A protein and the small-molecule ligand that binds it are described below.
Small molecule (SMILES): NC(=[NH2+])NCCC[C@H](N)C(=O)O

Sequence of chain 1.A:
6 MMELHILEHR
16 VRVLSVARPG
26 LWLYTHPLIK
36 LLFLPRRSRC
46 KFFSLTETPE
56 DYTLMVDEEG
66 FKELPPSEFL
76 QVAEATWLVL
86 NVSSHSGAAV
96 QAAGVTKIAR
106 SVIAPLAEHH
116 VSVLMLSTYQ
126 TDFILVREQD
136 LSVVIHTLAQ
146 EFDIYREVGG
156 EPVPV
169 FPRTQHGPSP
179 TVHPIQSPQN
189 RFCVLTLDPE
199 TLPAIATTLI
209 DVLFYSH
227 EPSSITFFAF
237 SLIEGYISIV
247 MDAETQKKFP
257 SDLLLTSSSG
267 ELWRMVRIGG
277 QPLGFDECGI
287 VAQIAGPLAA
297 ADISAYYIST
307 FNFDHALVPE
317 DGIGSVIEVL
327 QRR

Binding-site contacts:
Ligand atom CZ contacts residue LEU119 of chain 1.A at 3.8 Å (hydrophobic).
Ligand atom C contacts residue GLU283 of chain 1.A at 3.5 Å.
Ligand atom O contacts residue GLU283 of chain 1.A at 3.7 Å.
Ligand atom CB contacts residue ASP310 of chain 1.A at 3.5 Å.
Ligand atom CA contacts residue VAL118 of chain 1.A at 3.3 Å (hydrophobic).
Ligand atom O contacts residue SER117 of chain 1.A at 3.7 Å.
Ligand atom NE contacts residue LEU279 of chain 1.A at 3.6 Å.
Ligand atom NH2 contacts residue PHE307 of chain 1.A at 2.8 Å (h-bond).
Ligand atom NH1 contacts residue THR306 of chain 1.A at 3.0 Å (h-bond).
Ligand atom N contacts residue VAL118 of chain 1.A at 2.8 Å (h-bond).
Ligand atom CG contacts residue LEU119 of chain 1.A at 3.8 Å (hydrophobic).
Ligand atom NH2 contacts residue GLY280 of chain 1.A at 3.1 Å (h-bond).
Ligand atom NH2 contacts residue PHE281 of chain 1.A at 4.0 Å.
Ligand atom N contacts residue GLU283 of chain 1.A at 3.1 Å (salt-bridge).
Ligand atom CB contacts residue VAL287 of chain 1.A at 3.7 Å (hydrophobic).
Ligand atom N contacts residue SER117 of chain 1.A at 2.8 Å (h-bond).
Ligand atom CZ contacts residue THR306 of chain 1.A at 3.4 Å.
Ligand atom OXT contacts residue GLY285 of chain 1.A at 3.4 Å (h-bond).
Ligand atom CB contacts residue VAL118 of chain 1.A at 3.0 Å (hydrophobic).
Ligand atom NH1 contacts residue ASP310 of chain 1.A at 2.8 Å (salt-bridge).
Ligand atom OXT contacts residue VAL287 of chain 1.A at 3.1 Å (h-bond).
Ligand atom O contacts residue VAL118 of chain 1.A at 3.1 Å (h-bond).
Ligand atom O contacts residue CYS284 of chain 1.A at 3.7 Å.
Ligand atom NE contacts residue GLY280 of chain 1.A at 2.8 Å (h-bond).
Ligand atom CZ contacts residue ASP310 of chain 1.A at 3.9 Å.
Ligand atom NH1 contacts residue PHE309 of chain 1.A at 3.3 Å (h-bond).
Ligand atom CZ contacts residue GLY280 of chain 1.A at 3.4 Å.
Ligand atom NH1 contacts residue SER305 of chain 1.A at 3.6 Å.
Ligand atom C contacts residue VAL118 of chain 1.A at 3.8 Å (hydrophobic).
Ligand atom O contacts residue GLY285 of chain 1.A at 3.9 Å.
Ligand atom CD contacts residue LEU279 of chain 1.A at 3.9 Å (hydrophobic).
Ligand atom CD contacts residue ASP310 of chain 1.A at 3.6 Å.
Ligand atom NH2 contacts residue ASN308 of chain 1.A at 4.0 Å.
Ligand atom C contacts residue GLY285 of chain 1.A at 3.9 Å.
Ligand atom OXT contacts residue ILE286 of chain 1.A at 3.0 Å (h-bond).
Ligand atom CD contacts residue GLY280 of chain 1.A at 4.0 Å.
Ligand atom CG contacts residue ASP310 of chain 1.A at 3.6 Å.
Ligand atom CG contacts residue VAL118 of chain 1.A at 3.2 Å (hydrophobic).
Ligand atom CA contacts residue GLU283 of chain 1.A at 3.3 Å.
Ligand atom NH2 contacts residue THR306 of chain 1.A at 3.0 Å (h-bond).